The small molecule below binds the protein below.
Small molecule (SMILES): COC(=O)CC(=O)NCCCNCc1ccc(-c2ccccc2)c(Cl)c1

Sequence of chain 1.A:
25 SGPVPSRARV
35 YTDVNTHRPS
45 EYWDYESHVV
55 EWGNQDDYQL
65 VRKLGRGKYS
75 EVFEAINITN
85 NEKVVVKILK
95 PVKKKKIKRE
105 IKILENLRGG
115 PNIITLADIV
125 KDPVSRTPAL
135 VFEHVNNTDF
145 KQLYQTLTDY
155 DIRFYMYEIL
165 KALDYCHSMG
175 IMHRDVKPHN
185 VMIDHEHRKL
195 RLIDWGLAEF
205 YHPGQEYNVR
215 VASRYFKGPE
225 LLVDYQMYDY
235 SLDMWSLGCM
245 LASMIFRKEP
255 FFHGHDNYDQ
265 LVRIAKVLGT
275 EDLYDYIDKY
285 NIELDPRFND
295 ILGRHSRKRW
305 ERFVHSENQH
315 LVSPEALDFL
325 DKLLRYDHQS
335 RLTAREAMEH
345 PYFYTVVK

Binding-site contacts:
Ligand atom O1 contacts residue MET186 of chain 1.A at 3.8 Å.
Ligand atom C10 contacts residue ILE187 of chain 1.A at 3.8 Å (hydrophobic).
Ligand atom C3 contacts residue HIS183 of chain 1.A at 3.8 Å.
Ligand atom O contacts residue LEU68 of chain 1.A at 3.9 Å.
Ligand atom CL contacts residue VAL185 of chain 1.A at 3.3 Å.
Ligand atom C15 contacts residue MET248 of chain 1.A at 3.3 Å (hydrophobic).
Ligand atom C4 contacts residue ASN141 of chain 1.A at 3.7 Å.
Ligand atom C16 contacts residue MET248 of chain 1.A at 3.1 Å (hydrophobic).
Ligand atom C9 contacts residue TYR148 of chain 1.A at 3.4 Å (hydrophobic).
Ligand atom C6 contacts residue VAL185 of chain 1.A at 3.0 Å (hydrophobic).
Ligand atom C17 contacts residue MET160 of chain 1.A at 3.7 Å (hydrophobic).
Ligand atom N contacts residue HIS183 of chain 1.A at 2.9 Å (h-bond).
Ligand atom C5 contacts residue HIS183 of chain 1.A at 3.6 Å.
Ligand atom C6 contacts residue PRO182 of chain 1.A at 3.6 Å (hydrophobic).
Ligand atom C2 contacts residue ILE197 of chain 1.A at 3.6 Å (hydrophobic).
Ligand atom C17 contacts residue ILE156 of chain 1.A at 4.0 Å (hydrophobic).
Ligand atom C8 contacts residue VAL185 of chain 1.A at 3.9 Å (hydrophobic).
Ligand atom C7 contacts residue VAL185 of chain 1.A at 3.6 Å (hydrophobic).
Ligand atom C11 contacts residue ILE187 of chain 1.A at 3.9 Å (hydrophobic).
Ligand atom C12 contacts residue MET244 of chain 1.A at 3.9 Å (hydrophobic).
Ligand atom C9 contacts residue ILE187 of chain 1.A at 3.9 Å (hydrophobic).
Ligand atom C8 contacts residue TYR148 of chain 1.A at 3.7 Å (hydrophobic).
Ligand atom O1 contacts residue VAL76 of chain 1.A at 4.0 Å.
Ligand atom N1 contacts residue PRO182 of chain 1.A at 2.9 Å (h-bond).
Ligand atom CL contacts residue PRO182 of chain 1.A at 3.8 Å.
Ligand atom CL contacts residue MET244 of chain 1.A at 2.4 Å.
Ligand atom C10 contacts residue TYR148 of chain 1.A at 3.7 Å (hydrophobic).
Ligand atom C7 contacts residue PHE144 of chain 1.A at 3.9 Å (hydrophobic).
Ligand atom C16 contacts residue MET244 of chain 1.A at 3.8 Å (hydrophobic).
Ligand atom C15 contacts residue MET244 of chain 1.A at 3.6 Å (hydrophobic).
Ligand atom C13 contacts residue VAL185 of chain 1.A at 3.5 Å (hydrophobic).
Ligand atom C contacts residue HIS183 of chain 1.A at 3.6 Å.
Ligand atom C2 contacts residue HIS183 of chain 1.A at 3.7 Å.
Ligand atom C5 contacts residue VAL185 of chain 1.A at 3.6 Å (hydrophobic).
Ligand atom C17 contacts residue MET248 of chain 1.A at 3.6 Å (hydrophobic).
Ligand atom C6 contacts residue ASN141 of chain 1.A at 3.4 Å.
Ligand atom N1 contacts residue VAL185 of chain 1.A at 3.0 Å (h-bond).
Ligand atom C4 contacts residue HIS183 of chain 1.A at 3.8 Å.
Ligand atom C13 contacts residue PRO182 of chain 1.A at 3.5 Å (hydrophobic).
Ligand atom C5 contacts residue PRO182 of chain 1.A at 3.3 Å (hydrophobic).